Binding-site contacts:
Ligand atom C5 contacts residue MET420 of chain 2.A at 3.4 Å (hydrophobic).
Ligand atom C18 contacts residue MET420 of chain 2.A at 3.5 Å (hydrophobic).
Ligand atom C9 contacts residue HIS525 of chain 2.A at 3.4 Å.
Ligand atom N11 contacts residue VAL499 of chain 2.A at 3.3 Å.
Ligand atom N11 contacts residue ASP497 of chain 2.A at 2.7 Å (salt-bridge).
Ligand atom C9 contacts residue VAL499 of chain 2.A at 3.9 Å (hydrophobic).
Ligand atom C18 contacts residue LEU409 of chain 2.A at 3.5 Å (hydrophobic).
Ligand atom C12 contacts residue ASP497 of chain 2.A at 3.7 Å.
Ligand atom C12 contacts residue VAL499 of chain 2.A at 3.8 Å (hydrophobic).
Ligand atom S17 contacts residue LEU409 of chain 2.A at 3.6 Å.
Ligand atom N10 contacts residue ASP497 of chain 2.A at 3.5 Å (salt-bridge).
Ligand atom N13 contacts residue HIS525 of chain 2.A at 3.3 Å.
Ligand atom C19 contacts residue TRP526 of chain 2.A at 3.7 Å (hydrophobic).
Ligand atom N13 contacts residue ASP497 of chain 2.A at 4.0 Å.
Ligand atom N11 contacts residue HIS525 of chain 2.A at 2.9 Å (h-bond).
Ligand atom C20 contacts residue PHE268 of chain 2.A at 3.9 Å (hydrophobic).
Ligand atom C19 contacts residue PRO269 of chain 2.A at 4.0 Å (hydrophobic).
Ligand atom N14 contacts residue TYR384 of chain 2.A at 2.7 Å (h-bond).
Ligand atom N10 contacts residue HIS525 of chain 2.A at 3.0 Å (h-bond).
Ligand atom C6 contacts residue MET420 of chain 2.A at 3.2 Å (hydrophobic).
Ligand atom C9 contacts residue ASP336 of chain 2.A at 3.8 Å.
Ligand atom C9 contacts residue TYR384 of chain 2.A at 3.6 Å (hydrophobic).
Ligand atom S17 contacts residue LEU429 of chain 2.A at 4.0 Å.
Ligand atom N10 contacts residue VAL499 of chain 2.A at 3.3 Å.
Ligand atom N14 contacts residue TYR467 of chain 2.A at 3.9 Å.
Ligand atom C8 contacts residue HIS525 of chain 2.A at 3.7 Å.
Ligand atom C7 contacts residue MET420 of chain 2.A at 3.7 Å (hydrophobic).
Ligand atom C19 contacts residue PHE268 of chain 2.A at 3.6 Å (hydrophobic).
Ligand atom N10 contacts residue LEU500 of chain 2.A at 3.5 Å.
Ligand atom C15 contacts residue TYR384 of chain 2.A at 4.0 Å (hydrophobic).
Ligand atom C5 contacts residue HIS525 of chain 2.A at 4.0 Å.
Ligand atom C18 contacts residue TRP526 of chain 2.A at 4.0 Å (hydrophobic).
Ligand atom N14 contacts residue ASP336 of chain 2.A at 3.1 Å (salt-bridge).
Ligand atom S17 contacts residue MET420 of chain 2.A at 3.3 Å.
Ligand atom C20 contacts residue TYR384 of chain 2.A at 3.7 Å (hydrophobic).
Ligand atom N14 contacts residue HIS525 of chain 2.A at 3.9 Å.
Ligand atom C19 contacts residue LEU409 of chain 2.A at 3.9 Å (hydrophobic).
Ligand atom C12 contacts residue HIS525 of chain 2.A at 3.3 Å.
Ligand atom C4 contacts residue MET420 of chain 2.A at 3.8 Å (hydrophobic).
Ligand atom C20 contacts residue PHE388 of chain 2.A at 3.6 Å (hydrophobic).

Sequence of chain 2.A:
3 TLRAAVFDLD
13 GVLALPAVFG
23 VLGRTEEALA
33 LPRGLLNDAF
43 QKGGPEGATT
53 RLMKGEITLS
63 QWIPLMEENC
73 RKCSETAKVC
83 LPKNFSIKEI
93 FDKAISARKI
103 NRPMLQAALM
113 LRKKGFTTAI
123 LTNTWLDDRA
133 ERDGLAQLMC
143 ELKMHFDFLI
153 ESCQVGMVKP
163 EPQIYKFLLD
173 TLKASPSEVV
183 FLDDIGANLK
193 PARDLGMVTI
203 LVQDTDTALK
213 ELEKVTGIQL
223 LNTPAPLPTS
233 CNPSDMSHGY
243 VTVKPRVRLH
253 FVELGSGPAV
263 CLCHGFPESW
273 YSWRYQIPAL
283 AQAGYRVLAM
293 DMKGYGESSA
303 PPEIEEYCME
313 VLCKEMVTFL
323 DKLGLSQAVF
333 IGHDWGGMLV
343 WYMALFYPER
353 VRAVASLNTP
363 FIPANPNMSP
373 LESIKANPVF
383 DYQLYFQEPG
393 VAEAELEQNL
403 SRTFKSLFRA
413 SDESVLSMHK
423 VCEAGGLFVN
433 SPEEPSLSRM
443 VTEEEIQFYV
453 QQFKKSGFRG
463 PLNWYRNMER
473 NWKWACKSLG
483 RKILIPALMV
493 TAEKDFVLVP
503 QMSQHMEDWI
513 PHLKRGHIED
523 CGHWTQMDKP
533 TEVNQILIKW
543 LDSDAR

This small molecule binds to this protein.
Small molecule (SMILES): CCCCc1nc2[nH]nc(N)c2c2c1CSC(C)(C)C2